Binding-site contacts:
Ligand atom O contacts residue VAL71 of chain 1.A at 3.7 Å.
Ligand atom CA contacts residue LEU127 of chain 1.A at 3.5 Å (hydrophobic).
Ligand atom CB contacts residue VAL71 of chain 1.A at 4.2 Å (hydrophobic).
Ligand atom O contacts residue HIS124 of chain 1.A at 4.4 Å.
Ligand atom O contacts residue ALA98 of chain 1.A at 4.2 Å.
Ligand atom O contacts residue PRO126 of chain 1.A at 3.2 Å.
Ligand atom C contacts residue MET100 of chain 1.A at 3.7 Å (hydrophobic).
Ligand atom N contacts residue ILE72 of chain 1.A at 3.9 Å.
Ligand atom N contacts residue LEU127 of chain 1.A at 2.8 Å (h-bond).
Ligand atom O contacts residue MET100 of chain 1.A at 2.8 Å (h-bond).
Ligand atom CB contacts residue MET151 of chain 1.A at 4.2 Å (hydrophobic).
Ligand atom CA contacts residue HIS124 of chain 1.A at 3.6 Å.
Ligand atom CA contacts residue GLY70 of chain 1.A at 3.3 Å.
Ligand atom C contacts residue ALA99 of chain 1.A at 3.0 Å (hydrophobic).
Ligand atom C contacts residue LEU127 of chain 1.A at 3.6 Å (hydrophobic).
Ligand atom OXT contacts residue GLY70 of chain 1.A at 4.2 Å.
Ligand atom CB contacts residue MET100 of chain 1.A at 3.4 Å (hydrophobic).
Ligand atom C contacts residue ILE72 of chain 1.A at 3.8 Å (hydrophobic).
Ligand atom O contacts residue LEU127 of chain 1.A at 2.7 Å (h-bond).
Ligand atom C contacts residue GLY70 of chain 1.A at 3.5 Å.
Ligand atom CA contacts residue ILE72 of chain 1.A at 3.9 Å (hydrophobic).
Ligand atom C contacts residue HIS124 of chain 1.A at 3.4 Å.
Ligand atom O contacts residue ILE72 of chain 1.A at 3.0 Å (h-bond).
Ligand atom CB contacts residue ILE72 of chain 1.A at 3.9 Å (hydrophobic).
Ligand atom CA contacts residue ALA99 of chain 1.A at 3.9 Å (hydrophobic).
Ligand atom CB contacts residue LEU147 of chain 1.A at 3.9 Å (hydrophobic).
Ligand atom O contacts residue GLY70 of chain 1.A at 2.9 Å (h-bond).
Ligand atom CB contacts residue LEU127 of chain 1.A at 3.9 Å (hydrophobic).
Ligand atom OXT contacts residue ALA99 of chain 1.A at 3.1 Å.
Ligand atom O contacts residue ALA99 of chain 1.A at 2.9 Å.
Ligand atom N contacts residue GLY70 of chain 1.A at 2.7 Å (h-bond).
Ligand atom CB contacts residue ILE144 of chain 1.A at 4.0 Å (hydrophobic).
Ligand atom O contacts residue GLY69 of chain 1.A at 3.4 Å.
Ligand atom C contacts residue PRO126 of chain 1.A at 4.3 Å (hydrophobic).
Ligand atom CB contacts residue ALA99 of chain 1.A at 4.1 Å (hydrophobic).
Ligand atom CA contacts residue VAL71 of chain 1.A at 4.2 Å (hydrophobic).
Ligand atom CB contacts residue GLY70 of chain 1.A at 3.4 Å.
Ligand atom CA contacts residue MET100 of chain 1.A at 4.3 Å (hydrophobic).
Ligand atom OXT contacts residue HIS124 of chain 1.A at 2.8 Å (h-bond).
Ligand atom C contacts residue GLY69 of chain 1.A at 4.3 Å.

A small-molecule ligand and the protein it binds are described below.
Small molecule (SMILES): C[C@H](N)C(=O)N[C@@H](C)C(=O)N[C@@H](C)C(=O)N[C@@H](C)C(=O)O

Sequence of chain 1.A:
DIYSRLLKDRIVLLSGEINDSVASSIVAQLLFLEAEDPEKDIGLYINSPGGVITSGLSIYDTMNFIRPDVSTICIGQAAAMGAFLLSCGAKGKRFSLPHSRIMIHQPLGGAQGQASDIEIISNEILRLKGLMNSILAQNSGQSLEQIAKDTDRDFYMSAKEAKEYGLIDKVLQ